The small molecule below binds the protein below.
Small molecule (SMILES): COc1ccc(N2CCN(c3cccc(C)c3)CC2)nn1

Sequence of chain 4.A:
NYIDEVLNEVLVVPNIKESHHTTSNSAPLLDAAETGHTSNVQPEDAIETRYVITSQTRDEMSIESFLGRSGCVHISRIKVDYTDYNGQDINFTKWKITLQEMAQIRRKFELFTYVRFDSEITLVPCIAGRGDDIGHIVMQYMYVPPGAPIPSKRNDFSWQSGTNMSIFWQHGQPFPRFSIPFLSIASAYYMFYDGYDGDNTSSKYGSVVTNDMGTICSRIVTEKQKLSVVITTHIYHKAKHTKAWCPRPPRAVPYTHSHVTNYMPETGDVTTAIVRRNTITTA

Binding-site contacts:
Ligand atom C1 contacts residue ASN215 of chain 4.A at 3.6 Å.
Ligand atom C18 contacts residue PHE182 of chain 4.A at 4.0 Å (hydrophobic).
Ligand atom C14 contacts residue LEU187 of chain 4.A at 4.3 Å (hydrophobic).
Ligand atom C16 contacts residue ILE101 of chain 4.A at 3.5 Å (hydrophobic).
Ligand atom C14 contacts residue ILE101 of chain 4.A at 4.1 Å (hydrophobic).
Ligand atom C17 contacts residue TYR147 of chain 4.A at 4.0 Å (hydrophobic).
Ligand atom C13 contacts residue ILE101 of chain 4.A at 3.4 Å (hydrophobic).
Ligand atom O2 contacts residue MET195 of chain 4.A at 4.4 Å.
Ligand atom N5 contacts residue MET217 of chain 4.A at 3.3 Å (h-bond).
Ligand atom C15 contacts residue ILE101 of chain 4.A at 4.1 Å (hydrophobic).
Ligand atom C7 contacts residue THR102 of chain 4.A at 4.2 Å.
Ligand atom C17 contacts residue ILE101 of chain 4.A at 3.8 Å (hydrophobic).
Ligand atom N4 contacts residue TYR193 of chain 4.A at 3.5 Å.
Ligand atom C10 contacts residue HIS241 of chain 4.A at 3.6 Å.
Ligand atom C20 contacts residue ILE125 of chain 4.A at 3.4 Å (hydrophobic).
Ligand atom C3 contacts residue LEU103 of chain 4.A at 4.2 Å (hydrophobic).
Ligand atom C18 contacts residue ILE220 of chain 4.A at 4.3 Å (hydrophobic).
Ligand atom N4 contacts residue MET217 of chain 4.A at 3.3 Å.
Ligand atom C10 contacts residue SER123 of chain 4.A at 4.2 Å.
Ligand atom C18 contacts residue ILE125 of chain 4.A at 4.2 Å (hydrophobic).
Ligand atom C1 contacts residue TYR193 of chain 4.A at 3.8 Å (hydrophobic).
Ligand atom C1 contacts residue TYR194 of chain 4.A at 4.2 Å (hydrophobic).
Ligand atom C7 contacts residue LEU103 of chain 4.A at 3.2 Å (hydrophobic).
Ligand atom C8 contacts residue PHE121 of chain 4.A at 4.3 Å (hydrophobic).
Ligand atom C6 contacts residue THR102 of chain 4.A at 4.3 Å.
Ligand atom C21 contacts residue ILE101 of chain 4.A at 4.0 Å (hydrophobic).
Ligand atom C19 contacts residue ILE125 of chain 4.A at 3.2 Å (hydrophobic).
Ligand atom C14 contacts residue MET217 of chain 4.A at 3.9 Å (hydrophobic).
Ligand atom C16 contacts residue TYR147 of chain 4.A at 4.3 Å (hydrophobic).
Ligand atom C21 contacts residue ILE220 of chain 4.A at 3.5 Å (hydrophobic).
Ligand atom O2 contacts residue TYR193 of chain 4.A at 3.4 Å.
Ligand atom C21 contacts residue TYR147 of chain 4.A at 2.7 Å (hydrophobic).
Ligand atom C11 contacts residue HIS241 of chain 4.A at 3.7 Å.
Ligand atom C3 contacts residue TYR193 of chain 4.A at 3.8 Å (hydrophobic).
Ligand atom C17 contacts residue ILE220 of chain 4.A at 3.9 Å (hydrophobic).
Ligand atom C1 contacts residue MET195 of chain 4.A at 4.3 Å (hydrophobic).
Ligand atom C3 contacts residue PHE121 of chain 4.A at 4.4 Å (hydrophobic).
Ligand atom C8 contacts residue LEU103 of chain 4.A at 3.1 Å (hydrophobic).
Ligand atom N5 contacts residue TYR193 of chain 4.A at 4.0 Å.
Ligand atom C13 contacts residue THR102 of chain 4.A at 4.3 Å.